A protein and the small-molecule ligand that binds it are described below.
Small molecule (SMILES): CNc1ncnc2c1ncn2C

Sequence of chain 1.A:
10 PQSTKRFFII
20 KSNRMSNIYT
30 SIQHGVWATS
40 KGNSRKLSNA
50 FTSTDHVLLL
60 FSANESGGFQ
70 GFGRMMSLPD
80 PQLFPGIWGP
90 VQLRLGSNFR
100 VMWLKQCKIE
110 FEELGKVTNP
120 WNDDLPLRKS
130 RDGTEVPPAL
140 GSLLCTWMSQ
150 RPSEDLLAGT

Binding-site contacts:
Ligand atom N02 contacts residue ASP131 of chain 1.A at 4.4 Å.
Ligand atom C11 contacts residue ASN22 of chain 1.A at 4.0 Å.
Ligand atom C05 contacts residue ASN22 of chain 1.A at 3.8 Å.
Ligand atom N08 contacts residue ALA37 of chain 1.A at 2.8 Å (h-bond).
Ligand atom C07 contacts residue LEU94 of chain 1.A at 3.7 Å (hydrophobic).
Ligand atom C11 contacts residue VAL90 of chain 1.A at 3.6 Å (hydrophobic).
Ligand atom N04 contacts residue THR38 of chain 1.A at 3.6 Å.
Ligand atom N04 contacts residue ASP131 of chain 1.A at 3.9 Å.
Ligand atom C01 contacts residue LEU94 of chain 1.A at 4.5 Å (hydrophobic).
Ligand atom C09 contacts residue ALA37 of chain 1.A at 3.5 Å (hydrophobic).
Ligand atom N08 contacts residue LEU94 of chain 1.A at 4.0 Å.
Ligand atom N02 contacts residue ASN22 of chain 1.A at 4.1 Å.
Ligand atom C01 contacts residue ASN22 of chain 1.A at 4.1 Å.
Ligand atom N04 contacts residue SER39 of chain 1.A at 4.1 Å.
Ligand atom N04 contacts residue ALA37 of chain 1.A at 3.6 Å.
Ligand atom C03 contacts residue LEU94 of chain 1.A at 4.0 Å (hydrophobic).
Ligand atom C06 contacts residue ALA37 of chain 1.A at 4.0 Å (hydrophobic).
Ligand atom C07 contacts residue ALA37 of chain 1.A at 3.8 Å (hydrophobic).
Ligand atom C06 contacts residue LEU94 of chain 1.A at 3.6 Å (hydrophobic).
Ligand atom C11 contacts residue LEU94 of chain 1.A at 4.1 Å (hydrophobic).
Ligand atom N10 contacts residue ASN26 of chain 1.A at 3.8 Å.
Ligand atom N10 contacts residue LEU94 of chain 1.A at 3.6 Å.
Ligand atom C09 contacts residue LEU94 of chain 1.A at 4.2 Å (hydrophobic).
Ligand atom N08 contacts residue TRP36 of chain 1.A at 3.5 Å.
Ligand atom C11 contacts residue ASN26 of chain 1.A at 4.3 Å.
Ligand atom N12 contacts residue ASN22 of chain 1.A at 3.4 Å (h-bond).
Ligand atom C07 contacts residue TRP36 of chain 1.A at 4.5 Å (hydrophobic).
Ligand atom C03 contacts residue ASP131 of chain 1.A at 3.3 Å.
Ligand atom C03 contacts residue THR38 of chain 1.A at 4.0 Å.
Ligand atom N12 contacts residue LEU94 of chain 1.A at 3.9 Å.
Ligand atom C09 contacts residue ASN26 of chain 1.A at 4.3 Å.
Ligand atom C09 contacts residue TRP36 of chain 1.A at 3.9 Å (hydrophobic).
Ligand atom C05 contacts residue LEU94 of chain 1.A at 3.5 Å (hydrophobic).
Ligand atom N02 contacts residue LEU94 of chain 1.A at 3.8 Å.
Ligand atom C07 contacts residue ASN26 of chain 1.A at 4.3 Å.
Ligand atom C09 contacts residue TRP87 of chain 1.A at 3.6 Å (hydrophobic).
Ligand atom C03 contacts residue SER39 of chain 1.A at 3.9 Å.
Ligand atom N12 contacts residue VAL90 of chain 1.A at 4.0 Å.
Ligand atom N04 contacts residue LEU94 of chain 1.A at 3.9 Å.
Ligand atom N10 contacts residue VAL90 of chain 1.A at 4.4 Å.